Sequence of chain 1.B:
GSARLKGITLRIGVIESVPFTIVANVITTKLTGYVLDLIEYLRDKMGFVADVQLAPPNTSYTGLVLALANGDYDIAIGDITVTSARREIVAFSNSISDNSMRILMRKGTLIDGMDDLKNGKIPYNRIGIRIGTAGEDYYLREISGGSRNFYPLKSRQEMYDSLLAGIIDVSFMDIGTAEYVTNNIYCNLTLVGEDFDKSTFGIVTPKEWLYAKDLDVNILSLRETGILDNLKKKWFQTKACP

The protein below binds the small molecule below.
Small molecule (SMILES): C[C@H](N)C(=O)O

Binding-site contacts:
Ligand atom OXT contacts residue ALA140 of chain 1.B at 2.9 Å (h-bond).
Ligand atom C contacts residue ALA140 of chain 1.B at 3.9 Å (hydrophobic).
Ligand atom CB contacts residue THR139 of chain 1.B at 4.4 Å.
Ligand atom C contacts residue TYR67 of chain 1.B at 3.7 Å (hydrophobic).
Ligand atom CA contacts residue THR87 of chain 1.B at 3.5 Å.
Ligand atom OXT contacts residue THR87 of chain 1.B at 4.4 Å.
Ligand atom O contacts residue TYR67 of chain 1.B at 3.5 Å.
Ligand atom CB contacts residue ASP85 of chain 1.B at 3.9 Å.
Ligand atom C contacts residue THR139 of chain 1.B at 4.4 Å.
Ligand atom CA contacts residue ALA140 of chain 1.B at 4.4 Å (hydrophobic).
Ligand atom O contacts residue ASP85 of chain 1.B at 3.7 Å.
Ligand atom CB contacts residue TYR67 of chain 1.B at 3.5 Å (hydrophobic).
Ligand atom CA contacts residue ASP180 of chain 1.B at 3.6 Å.
Ligand atom CB contacts residue ASP180 of chain 1.B at 3.8 Å.
Ligand atom N contacts residue ASP180 of chain 1.B at 2.7 Å (salt-bridge).
Ligand atom N contacts residue ASP85 of chain 1.B at 2.8 Å (salt-bridge).
Ligand atom N contacts residue THR87 of chain 1.B at 2.8 Å (h-bond).
Ligand atom N contacts residue PHE207 of chain 1.B at 3.7 Å.
Ligand atom O contacts residue ARG92 of chain 1.B at 2.8 Å (salt-bridge).
Ligand atom OXT contacts residue THR139 of chain 1.B at 3.2 Å.
Ligand atom C contacts residue THR87 of chain 1.B at 3.6 Å.
Ligand atom CA contacts residue TYR67 of chain 1.B at 4.3 Å (hydrophobic).
Ligand atom O contacts residue THR87 of chain 1.B at 2.8 Å (h-bond).
Ligand atom OXT contacts residue TYR67 of chain 1.B at 3.5 Å.
Ligand atom CB contacts residue ARG162 of chain 1.B at 3.9 Å.
Ligand atom OXT contacts residue ARG92 of chain 1.B at 2.9 Å (salt-bridge).
Ligand atom CB contacts residue ARG136 of chain 1.B at 4.4 Å.
Ligand atom O contacts residue ILE86 of chain 1.B at 3.5 Å.
Ligand atom OXT contacts residue GLY138 of chain 1.B at 4.3 Å.
Ligand atom CA contacts residue ASP85 of chain 1.B at 3.8 Å.
Ligand atom N contacts residue ILE86 of chain 1.B at 4.4 Å.
Ligand atom C contacts residue ASP85 of chain 1.B at 4.2 Å.
Ligand atom C contacts residue ARG92 of chain 1.B at 3.5 Å.